A protein and the small-molecule ligand that binds it are described below.
Small molecule (SMILES): CC(=O)N[C@@H]1[C@@H](O)[C@H](O)[C@@H](CO)O[C@H]1O

Binding-site contacts:
Ligand atom N2 contacts residue LYS98 of chain 1.B at 4.4 Å.
Ligand atom C8 contacts residue ASN99 of chain 1.B at 3.8 Å.
Ligand atom O7 contacts residue PHE100 of chain 1.B at 4.3 Å.
Ligand atom O6 contacts residue ASN99 of chain 1.B at 4.4 Å.
Ligand atom O7 contacts residue ASN99 of chain 1.B at 4.0 Å.
Ligand atom C7 contacts residue PHE100 of chain 1.B at 4.4 Å (hydrophobic).
Ligand atom C2 contacts residue ASN99 of chain 1.B at 2.6 Å.
Ligand atom C5 contacts residue ASN99 of chain 1.B at 3.6 Å.
Ligand atom O5 contacts residue ASN99 of chain 1.B at 2.2 Å (h-bond).
Ligand atom C1 contacts residue ASN99 of chain 1.B at 1.4 Å.
Ligand atom C7 contacts residue ASN99 of chain 1.B at 3.8 Å.
Ligand atom C4 contacts residue ASN99 of chain 1.B at 4.2 Å.
Ligand atom C8 contacts residue PHE100 of chain 1.B at 4.4 Å (hydrophobic).
Ligand atom O7 contacts residue SER101 of chain 1.B at 3.8 Å.
Ligand atom C3 contacts residue ASN99 of chain 1.B at 3.9 Å.
Ligand atom N2 contacts residue ASN99 of chain 1.B at 3.1 Å (h-bond).

Sequence of chain 1.B:
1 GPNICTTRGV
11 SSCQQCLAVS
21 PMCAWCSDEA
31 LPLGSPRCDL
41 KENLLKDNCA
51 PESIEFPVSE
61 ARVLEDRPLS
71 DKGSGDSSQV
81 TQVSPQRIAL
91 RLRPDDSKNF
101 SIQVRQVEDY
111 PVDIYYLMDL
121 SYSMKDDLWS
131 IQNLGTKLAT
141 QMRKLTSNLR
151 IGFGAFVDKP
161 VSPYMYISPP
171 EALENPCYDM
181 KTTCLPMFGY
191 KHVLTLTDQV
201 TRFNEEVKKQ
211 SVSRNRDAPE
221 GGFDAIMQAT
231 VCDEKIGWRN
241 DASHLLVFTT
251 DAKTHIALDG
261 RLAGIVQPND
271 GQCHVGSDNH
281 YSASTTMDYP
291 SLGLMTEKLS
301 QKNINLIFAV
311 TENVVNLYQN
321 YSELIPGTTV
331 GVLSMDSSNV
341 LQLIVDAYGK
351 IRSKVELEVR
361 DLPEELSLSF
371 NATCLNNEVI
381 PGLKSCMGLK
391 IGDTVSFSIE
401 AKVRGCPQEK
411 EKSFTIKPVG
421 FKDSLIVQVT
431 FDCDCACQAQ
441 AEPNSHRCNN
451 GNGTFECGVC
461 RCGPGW